Binding-site contacts:
Ligand atom O5 contacts residue LYS44 of chain 1.I at 4.2 Å.
Ligand atom O4 contacts residue MET38 of chain 1.X at 4.1 Å.
Ligand atom C1 contacts residue VAL43 of chain 1.I at 3.4 Å (hydrophobic).
Ligand atom P1 contacts residue MET38 of chain 1.X at 3.9 Å.
Ligand atom C1 contacts residue LYS44 of chain 1.I at 4.3 Å.
Ligand atom C3 contacts residue MET39 of chain 1.X at 3.9 Å (hydrophobic).
Ligand atom O3 contacts residue MET39 of chain 1.X at 3.8 Å.
Ligand atom O1 contacts residue LYS44 of chain 1.I at 3.4 Å.
Ligand atom C2 contacts residue VAL43 of chain 1.I at 3.4 Å (hydrophobic).
Ligand atom O4 contacts residue LYS44 of chain 1.I at 3.8 Å.
Ligand atom O3 contacts residue LYS44 of chain 1.I at 3.3 Å.
Ligand atom P1 contacts residue LYS44 of chain 1.I at 3.9 Å.
Ligand atom O2 contacts residue MET38 of chain 1.X at 2.9 Å (h-bond).
Ligand atom O1 contacts residue VAL43 of chain 1.I at 3.2 Å (h-bond).
Ligand atom C3 contacts residue MET38 of chain 1.X at 3.3 Å (hydrophobic).
Ligand atom C2 contacts residue LYS44 of chain 1.I at 4.5 Å.
Ligand atom O2 contacts residue VAL32 of chain 1.W at 3.4 Å.
Ligand atom O3 contacts residue MET38 of chain 1.X at 3.6 Å.
Ligand atom C4 contacts residue MET39 of chain 1.X at 3.5 Å (hydrophobic).
Ligand atom O4 contacts residue MET39 of chain 1.X at 3.7 Å.
Ligand atom O5 contacts residue MET39 of chain 1.X at 2.7 Å (h-bond).
Ligand atom C4 contacts residue MET38 of chain 1.X at 4.4 Å (hydrophobic).
Ligand atom O6 contacts residue LYS44 of chain 1.I at 4.3 Å.

Sequence of chain 1.X:
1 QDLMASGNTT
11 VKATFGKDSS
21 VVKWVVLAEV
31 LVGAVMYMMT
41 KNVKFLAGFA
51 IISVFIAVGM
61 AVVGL

The small molecule below binds the protein below.
Small molecule (SMILES): CCOP(=O)(O)OC[C@H](O)CO

Sequence of chain 1.I:
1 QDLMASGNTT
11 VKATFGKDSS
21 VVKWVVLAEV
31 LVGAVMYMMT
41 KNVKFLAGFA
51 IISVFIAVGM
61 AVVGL

Sequence of chain 1.W:
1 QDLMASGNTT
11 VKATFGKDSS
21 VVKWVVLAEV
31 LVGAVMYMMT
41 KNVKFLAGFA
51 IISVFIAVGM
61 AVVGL